A small-molecule ligand and the protein it binds are described below.
Small molecule (SMILES): CC(=O)N[C@@H]1[C@@H](O)[C@H](O)[C@@H](CO)O[C@H]1O

Sequence of chain 1.A:
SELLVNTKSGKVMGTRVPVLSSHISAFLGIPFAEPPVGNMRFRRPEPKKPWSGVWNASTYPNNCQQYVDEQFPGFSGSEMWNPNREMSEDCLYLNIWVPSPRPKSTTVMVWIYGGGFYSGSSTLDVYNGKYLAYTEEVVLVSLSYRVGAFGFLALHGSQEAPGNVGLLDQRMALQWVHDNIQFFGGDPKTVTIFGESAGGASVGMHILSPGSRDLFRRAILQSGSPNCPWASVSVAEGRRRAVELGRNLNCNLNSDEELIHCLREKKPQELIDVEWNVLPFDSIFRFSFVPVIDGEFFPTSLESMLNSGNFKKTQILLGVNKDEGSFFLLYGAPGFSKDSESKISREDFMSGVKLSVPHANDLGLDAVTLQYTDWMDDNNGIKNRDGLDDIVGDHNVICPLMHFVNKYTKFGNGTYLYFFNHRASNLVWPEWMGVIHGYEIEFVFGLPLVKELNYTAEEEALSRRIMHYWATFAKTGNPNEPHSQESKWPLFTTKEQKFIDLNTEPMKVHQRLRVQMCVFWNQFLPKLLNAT

Binding-site contacts:
Ligand atom C4 contacts residue ASN56 of chain 1.A at 4.3 Å.
Ligand atom N2 contacts residue ASN56 of chain 1.A at 3.1 Å (h-bond).
Ligand atom O7 contacts residue ASN56 of chain 1.A at 3.6 Å.
Ligand atom O6 contacts residue THR59 of chain 1.A at 4.5 Å.
Ligand atom C2 contacts residue SER58 of chain 1.A at 4.5 Å.
Ligand atom C6 contacts residue THR59 of chain 1.A at 3.9 Å.
Ligand atom O5 contacts residue SER58 of chain 1.A at 3.2 Å (h-bond).
Ligand atom C2 contacts residue ASN56 of chain 1.A at 2.6 Å.
Ligand atom C7 contacts residue ASN56 of chain 1.A at 3.7 Å.
Ligand atom C3 contacts residue ASN56 of chain 1.A at 3.9 Å.
Ligand atom O5 contacts residue ASN56 of chain 1.A at 2.4 Å (h-bond).
Ligand atom C6 contacts residue SER58 of chain 1.A at 4.2 Å.
Ligand atom C5 contacts residue SER58 of chain 1.A at 3.4 Å.
Ligand atom C1 contacts residue SER58 of chain 1.A at 3.3 Å.
Ligand atom C5 contacts residue ASN56 of chain 1.A at 3.8 Å.
Ligand atom C1 contacts residue ASN56 of chain 1.A at 1.5 Å.